Binding-site contacts:
Ligand atom CL4 contacts residue PHE28 of chain 1.B at 3.9 Å.
Ligand atom C17 contacts residue HEM1 of chain 1.G at 3.6 Å.
Ligand atom C1 contacts residue DGG1 of chain 1.I at 3.8 Å.
Ligand atom C19 contacts residue LEU102 of chain 1.B at 3.7 Å (hydrophobic).
Ligand atom N1 contacts residue HEM1 of chain 1.G at 4.1 Å.
Ligand atom C3 contacts residue HEM1 of chain 1.G at 2.8 Å.
Ligand atom C7 contacts residue PHE28 of chain 1.B at 4.0 Å (hydrophobic).
Ligand atom CL2 contacts residue ILE24 of chain 1.B at 2.8 Å.
Ligand atom CL8 contacts residue HEM1 of chain 1.G at 4.1 Å.
Ligand atom C6 contacts residue HEM1 of chain 1.G at 3.2 Å.
Ligand atom C10 contacts residue LEU102 of chain 1.B at 3.4 Å (hydrophobic).
Ligand atom C2 contacts residue LEU102 of chain 1.B at 4.0 Å (hydrophobic).
Ligand atom CL4 contacts residue ILE25 of chain 1.B at 3.9 Å.
Ligand atom C20 contacts residue LEU102 of chain 1.B at 4.0 Å (hydrophobic).
Ligand atom C13 contacts residue LEU102 of chain 1.B at 4.0 Å (hydrophobic).
Ligand atom C13 contacts residue LEU57 of chain 1.B at 3.6 Å (hydrophobic).
Ligand atom CL2 contacts residue ILE106 of chain 1.B at 3.6 Å.
Ligand atom C11 contacts residue LEU102 of chain 1.B at 3.4 Å (hydrophobic).
Ligand atom C21 contacts residue HEM1 of chain 1.G at 3.8 Å.
Ligand atom CL8 contacts residue GLN53 of chain 1.B at 4.1 Å.
Ligand atom C11 contacts residue ILE24 of chain 1.B at 4.0 Å (hydrophobic).
Ligand atom C2 contacts residue DGG1 of chain 1.I at 3.0 Å.
Ligand atom C13 contacts residue ILE106 of chain 1.B at 4.1 Å (hydrophobic).
Ligand atom C8 contacts residue DGG1 of chain 1.I at 3.6 Å.
Ligand atom C6 contacts residue PHE43 of chain 1.B at 3.6 Å (hydrophobic).
Ligand atom C1 contacts residue LEU57 of chain 1.B at 3.4 Å (hydrophobic).
Ligand atom C11 contacts residue LEU57 of chain 1.B at 3.5 Å (hydrophobic).
Ligand atom C9 contacts residue LEU57 of chain 1.B at 3.4 Å (hydrophobic).
Ligand atom C10 contacts residue LEU57 of chain 1.B at 3.3 Å (hydrophobic).
Ligand atom C15 contacts residue GLN53 of chain 1.B at 3.6 Å.
Ligand atom CL2 contacts residue LEU57 of chain 1.B at 3.8 Å.
Ligand atom C9 contacts residue LEU102 of chain 1.B at 3.1 Å (hydrophobic).
Ligand atom C7 contacts residue PHE43 of chain 1.B at 4.1 Å (hydrophobic).
Ligand atom C7 contacts residue TYR29 of chain 1.B at 4.0 Å (hydrophobic).
Ligand atom C2 contacts residue LEU57 of chain 1.B at 3.5 Å (hydrophobic).
Ligand atom C13 contacts residue DGG1 of chain 1.I at 3.9 Å.
Ligand atom CL8 contacts residue ALA56 of chain 1.B at 3.7 Å.
Ligand atom N19 contacts residue HEM1 of chain 1.G at 2.1 Å.
Ligand atom C8 contacts residue LEU102 of chain 1.B at 3.9 Å (hydrophobic).
Ligand atom C1 contacts residue LEU102 of chain 1.B at 3.6 Å (hydrophobic).

A small-molecule ligand and the protein it binds are described below.
Small molecule (SMILES): Clc1ccc(COC(Cn2ccnc2)c2ccc(Cl)cc2Cl)cc1

Sequence of chain 1.B:
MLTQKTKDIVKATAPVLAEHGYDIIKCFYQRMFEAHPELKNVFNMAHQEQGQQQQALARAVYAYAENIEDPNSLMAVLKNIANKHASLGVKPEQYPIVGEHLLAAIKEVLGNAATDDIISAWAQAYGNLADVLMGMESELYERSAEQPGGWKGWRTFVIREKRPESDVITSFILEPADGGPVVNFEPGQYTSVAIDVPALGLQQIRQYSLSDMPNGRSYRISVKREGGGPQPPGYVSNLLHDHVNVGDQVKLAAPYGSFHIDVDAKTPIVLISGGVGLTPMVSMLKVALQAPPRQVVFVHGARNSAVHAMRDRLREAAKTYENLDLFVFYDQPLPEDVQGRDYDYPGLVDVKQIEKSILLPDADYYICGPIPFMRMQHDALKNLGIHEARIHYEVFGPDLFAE